The protein below binds the small molecule below.
Small molecule (SMILES): CC(=O)NCCCNCc1ccc(-c2ccccc2)c(Cl)c1

Sequence of chain 1.A:
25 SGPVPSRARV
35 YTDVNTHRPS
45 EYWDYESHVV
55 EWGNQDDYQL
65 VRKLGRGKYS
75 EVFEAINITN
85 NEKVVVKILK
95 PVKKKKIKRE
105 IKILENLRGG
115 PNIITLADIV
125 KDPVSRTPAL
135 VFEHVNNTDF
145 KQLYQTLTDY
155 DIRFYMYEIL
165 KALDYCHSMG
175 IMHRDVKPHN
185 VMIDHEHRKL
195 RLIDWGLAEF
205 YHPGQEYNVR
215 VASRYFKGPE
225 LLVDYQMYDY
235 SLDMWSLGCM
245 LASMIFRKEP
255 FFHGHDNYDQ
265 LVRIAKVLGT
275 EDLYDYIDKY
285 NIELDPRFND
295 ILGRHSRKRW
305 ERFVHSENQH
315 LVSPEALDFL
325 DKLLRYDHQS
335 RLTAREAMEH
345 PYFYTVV

Binding-site contacts:
Ligand atom C8 contacts residue ILE187 of chain 1.A at 3.5 Å (hydrophobic).
Ligand atom C4 contacts residue VAL185 of chain 1.A at 3.2 Å (hydrophobic).
Ligand atom C9 contacts residue ILE187 of chain 1.A at 3.9 Å (hydrophobic).
Ligand atom C17 contacts residue MET248 of chain 1.A at 3.5 Å (hydrophobic).
Ligand atom N1 contacts residue PRO182 of chain 1.A at 2.7 Å (h-bond).
Ligand atom CL contacts residue VAL185 of chain 1.A at 3.8 Å.
Ligand atom C12 contacts residue MET248 of chain 1.A at 4.1 Å (hydrophobic).
Ligand atom C contacts residue HIS183 of chain 1.A at 3.5 Å.
Ligand atom C5 contacts residue PHE144 of chain 1.A at 3.7 Å (hydrophobic).
Ligand atom C11 contacts residue PRO182 of chain 1.A at 3.5 Å (hydrophobic).
Ligand atom C6 contacts residue PHE144 of chain 1.A at 4.0 Å (hydrophobic).
Ligand atom N1 contacts residue VAL185 of chain 1.A at 3.2 Å (h-bond).
Ligand atom C4 contacts residue ASN141 of chain 1.A at 3.6 Å.
Ligand atom C2 contacts residue HIS183 of chain 1.A at 3.7 Å.
Ligand atom C15 contacts residue MET160 of chain 1.A at 3.3 Å (hydrophobic).
Ligand atom C7 contacts residue PHE144 of chain 1.A at 4.0 Å (hydrophobic).
Ligand atom C1 contacts residue HIS183 of chain 1.A at 3.6 Å.
Ligand atom CL contacts residue MET244 of chain 1.A at 3.3 Å.
Ligand atom C16 contacts residue MET248 of chain 1.A at 3.4 Å (hydrophobic).
Ligand atom O contacts residue MET186 of chain 1.A at 3.9 Å.
Ligand atom C11 contacts residue VAL185 of chain 1.A at 3.9 Å (hydrophobic).
Ligand atom C7 contacts residue ILE187 of chain 1.A at 3.5 Å (hydrophobic).
Ligand atom C3 contacts residue PRO182 of chain 1.A at 3.0 Å (hydrophobic).
Ligand atom C14 contacts residue MET160 of chain 1.A at 4.0 Å (hydrophobic).
Ligand atom C6 contacts residue ILE187 of chain 1.A at 4.0 Å (hydrophobic).
Ligand atom C14 contacts residue TYR159 of chain 1.A at 3.6 Å (hydrophobic).
Ligand atom C4 contacts residue PRO182 of chain 1.A at 3.3 Å (hydrophobic).
Ligand atom C3 contacts residue VAL185 of chain 1.A at 3.5 Å (hydrophobic).
Ligand atom C14 contacts residue ILE156 of chain 1.A at 3.8 Å (hydrophobic).
Ligand atom N contacts residue HIS183 of chain 1.A at 2.8 Å (h-bond).
Ligand atom CL contacts residue PRO182 of chain 1.A at 3.6 Å.
Ligand atom C13 contacts residue TYR159 of chain 1.A at 3.7 Å (hydrophobic).
Ligand atom C3 contacts residue HIS183 of chain 1.A at 3.5 Å.
Ligand atom C5 contacts residue VAL185 of chain 1.A at 3.9 Å (hydrophobic).
Ligand atom C15 contacts residue MET248 of chain 1.A at 4.0 Å (hydrophobic).
Ligand atom C contacts residue ILE197 of chain 1.A at 3.5 Å (hydrophobic).
Ligand atom C5 contacts residue PRO182 of chain 1.A at 4.0 Å (hydrophobic).
Ligand atom C16 contacts residue MET160 of chain 1.A at 3.6 Å (hydrophobic).
Ligand atom C2 contacts residue ASN141 of chain 1.A at 3.6 Å.
Ligand atom C15 contacts residue ILE156 of chain 1.A at 4.0 Å (hydrophobic).